Binding-site contacts:
Ligand atom C3 contacts residue ASN1071 of chain 1.B at 3.8 Å.
Ligand atom C6 contacts residue ALA703 of chain 1.B at 3.8 Å (hydrophobic).
Ligand atom C1 contacts residue GLN892 of chain 1.C at 4.3 Å.
Ligand atom O5 contacts residue ASN1071 of chain 1.B at 2.3 Å (h-bond).
Ligand atom N2 contacts residue ALA703 of chain 1.B at 4.2 Å.
Ligand atom O7 contacts residue ASN1071 of chain 1.B at 3.1 Å (h-bond).
Ligand atom C8 contacts residue GLU1069 of chain 1.B at 4.1 Å.
Ligand atom O4 contacts residue ALA703 of chain 1.B at 4.1 Å.
Ligand atom C8 contacts residue ASN1071 of chain 1.B at 4.4 Å.
Ligand atom C5 contacts residue ASN1071 of chain 1.B at 3.6 Å.
Ligand atom C7 contacts residue ASN1071 of chain 1.B at 3.2 Å.
Ligand atom C8 contacts residue ALA703 of chain 1.B at 3.8 Å (hydrophobic).
Ligand atom N2 contacts residue ASN1071 of chain 1.B at 2.9 Å (h-bond).
Ligand atom C5 contacts residue ALA703 of chain 1.B at 3.8 Å (hydrophobic).
Ligand atom C8 contacts residue LYS1070 of chain 1.B at 4.3 Å.
Ligand atom C1 contacts residue ASN1071 of chain 1.B at 1.4 Å.
Ligand atom C7 contacts residue ALA703 of chain 1.B at 4.2 Å (hydrophobic).
Ligand atom C4 contacts residue ASN1071 of chain 1.B at 4.2 Å.
Ligand atom C2 contacts residue ASN1071 of chain 1.B at 2.5 Å.

Sequence of chain 1.C:
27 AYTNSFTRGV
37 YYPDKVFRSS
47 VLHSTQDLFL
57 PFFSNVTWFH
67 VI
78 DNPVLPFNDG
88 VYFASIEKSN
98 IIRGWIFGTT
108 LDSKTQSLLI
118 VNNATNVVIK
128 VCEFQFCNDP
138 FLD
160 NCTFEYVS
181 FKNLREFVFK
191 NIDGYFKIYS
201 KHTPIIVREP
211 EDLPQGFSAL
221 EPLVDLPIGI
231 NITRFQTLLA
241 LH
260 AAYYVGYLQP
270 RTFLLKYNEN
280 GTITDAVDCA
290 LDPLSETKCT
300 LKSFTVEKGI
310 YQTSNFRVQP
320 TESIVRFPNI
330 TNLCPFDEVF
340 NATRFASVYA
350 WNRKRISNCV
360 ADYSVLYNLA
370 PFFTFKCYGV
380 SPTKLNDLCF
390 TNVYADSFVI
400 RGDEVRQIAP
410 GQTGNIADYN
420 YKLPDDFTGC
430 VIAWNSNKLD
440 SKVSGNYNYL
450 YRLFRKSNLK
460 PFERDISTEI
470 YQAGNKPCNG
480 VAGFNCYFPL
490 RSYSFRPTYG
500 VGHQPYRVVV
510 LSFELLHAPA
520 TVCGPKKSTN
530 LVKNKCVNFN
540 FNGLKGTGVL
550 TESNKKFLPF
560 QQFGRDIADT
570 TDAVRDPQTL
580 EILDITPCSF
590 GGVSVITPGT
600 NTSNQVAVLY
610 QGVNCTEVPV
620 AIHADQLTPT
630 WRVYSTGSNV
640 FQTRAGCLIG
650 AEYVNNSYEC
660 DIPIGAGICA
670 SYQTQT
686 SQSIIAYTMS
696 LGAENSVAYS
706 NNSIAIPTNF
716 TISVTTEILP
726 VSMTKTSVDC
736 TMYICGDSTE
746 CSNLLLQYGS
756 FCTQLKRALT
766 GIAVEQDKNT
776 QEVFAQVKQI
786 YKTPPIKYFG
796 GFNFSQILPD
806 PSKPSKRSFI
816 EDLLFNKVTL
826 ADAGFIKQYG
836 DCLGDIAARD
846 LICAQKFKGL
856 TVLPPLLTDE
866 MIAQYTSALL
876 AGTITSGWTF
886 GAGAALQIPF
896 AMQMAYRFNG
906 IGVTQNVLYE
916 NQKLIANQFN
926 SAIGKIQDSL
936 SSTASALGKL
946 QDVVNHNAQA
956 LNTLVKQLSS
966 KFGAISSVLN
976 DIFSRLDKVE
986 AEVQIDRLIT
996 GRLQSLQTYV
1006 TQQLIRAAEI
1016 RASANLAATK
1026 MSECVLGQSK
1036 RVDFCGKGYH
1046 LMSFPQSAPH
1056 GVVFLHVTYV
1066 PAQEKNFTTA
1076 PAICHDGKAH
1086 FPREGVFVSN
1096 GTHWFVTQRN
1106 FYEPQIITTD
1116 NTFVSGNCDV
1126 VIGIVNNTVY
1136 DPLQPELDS

This small molecule binds to this protein.
Small molecule (SMILES): CC(=O)N[C@H]1[C@H](O[C@H]2[C@H](O)[C@@H](NC(C)=O)CO[C@@H]2CO)O[C@H](CO)[C@@H](O[C@@H]2O[C@H](CO)[C@@H](O)[C@H](O)[C@@H]2O)[C@@H]1O

Sequence of chain 1.B:
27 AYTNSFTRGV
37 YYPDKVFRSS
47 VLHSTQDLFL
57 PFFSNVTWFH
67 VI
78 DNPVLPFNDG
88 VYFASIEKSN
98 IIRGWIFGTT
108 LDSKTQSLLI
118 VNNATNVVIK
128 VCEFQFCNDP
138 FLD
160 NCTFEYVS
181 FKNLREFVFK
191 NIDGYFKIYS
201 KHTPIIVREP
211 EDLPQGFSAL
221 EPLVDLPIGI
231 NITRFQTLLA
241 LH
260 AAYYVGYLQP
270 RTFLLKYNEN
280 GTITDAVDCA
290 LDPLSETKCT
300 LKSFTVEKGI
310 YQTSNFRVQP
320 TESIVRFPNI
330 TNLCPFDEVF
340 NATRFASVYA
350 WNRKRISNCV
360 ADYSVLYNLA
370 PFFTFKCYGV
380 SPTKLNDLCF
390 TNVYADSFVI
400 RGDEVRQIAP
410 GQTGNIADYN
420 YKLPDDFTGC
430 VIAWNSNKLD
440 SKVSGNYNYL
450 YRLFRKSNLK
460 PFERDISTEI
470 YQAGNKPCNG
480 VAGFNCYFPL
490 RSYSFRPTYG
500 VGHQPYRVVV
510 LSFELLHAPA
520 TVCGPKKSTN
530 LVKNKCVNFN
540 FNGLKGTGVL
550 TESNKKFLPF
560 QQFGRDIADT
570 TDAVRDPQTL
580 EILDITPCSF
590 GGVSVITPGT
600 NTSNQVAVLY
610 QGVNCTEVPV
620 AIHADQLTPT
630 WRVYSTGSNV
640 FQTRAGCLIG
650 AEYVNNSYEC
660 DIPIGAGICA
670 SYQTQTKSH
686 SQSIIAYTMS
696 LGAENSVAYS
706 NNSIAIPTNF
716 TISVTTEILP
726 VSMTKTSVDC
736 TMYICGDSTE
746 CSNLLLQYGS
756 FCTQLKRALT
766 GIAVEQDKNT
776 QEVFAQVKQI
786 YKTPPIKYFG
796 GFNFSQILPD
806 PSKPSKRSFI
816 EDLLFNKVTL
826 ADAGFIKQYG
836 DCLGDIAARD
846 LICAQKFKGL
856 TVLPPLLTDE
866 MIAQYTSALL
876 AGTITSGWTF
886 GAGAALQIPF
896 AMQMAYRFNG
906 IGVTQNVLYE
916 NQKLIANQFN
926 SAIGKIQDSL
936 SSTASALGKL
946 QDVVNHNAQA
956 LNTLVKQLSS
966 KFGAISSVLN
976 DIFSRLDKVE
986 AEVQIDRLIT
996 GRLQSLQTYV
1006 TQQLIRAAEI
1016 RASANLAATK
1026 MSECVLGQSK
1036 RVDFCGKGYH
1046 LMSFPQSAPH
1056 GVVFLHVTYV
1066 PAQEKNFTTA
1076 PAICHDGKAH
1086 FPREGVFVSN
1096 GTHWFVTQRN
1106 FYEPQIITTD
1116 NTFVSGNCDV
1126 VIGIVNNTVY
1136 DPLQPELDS